Binding-site contacts:
Ligand atom O3 contacts residue LEU29 of chain 1.C at 4.1 Å.
Ligand atom O1 contacts residue TYR42 of chain 1.C at 4.2 Å.
Ligand atom C2 contacts residue TYR42 of chain 1.C at 3.9 Å (hydrophobic).
Ligand atom C6 contacts residue TYR42 of chain 1.C at 4.5 Å (hydrophobic).
Ligand atom C4 contacts residue MSE44 of chain 1.C at 4.2 Å.
Ligand atom O5 contacts residue TYR42 of chain 1.C at 3.2 Å (h-bond).
Ligand atom C4 contacts residue SER2 of chain 1.C at 3.5 Å.
Ligand atom C1 contacts residue TYR42 of chain 1.C at 3.3 Å (hydrophobic).
Ligand atom C6 contacts residue MSE44 of chain 1.C at 3.7 Å.
Ligand atom O3 contacts residue SER2 of chain 1.C at 3.0 Å.
Ligand atom O4 contacts residue SER2 of chain 1.C at 2.6 Å (h-bond).
Ligand atom O3 contacts residue GLY1 of chain 1.C at 3.9 Å.
Ligand atom C3 contacts residue SER2 of chain 1.C at 3.9 Å.
Ligand atom O4 contacts residue MSE44 of chain 1.C at 4.0 Å.
Ligand atom O6 contacts residue TYR42 of chain 1.C at 3.4 Å (h-bond).

This small molecule binds to this protein.
Small molecule (SMILES): OC[C@H]1O[C@H](O[C@H]2O[C@H](CO)[C@@H](O)[C@H](O)[C@H]2O)[C@H](O)[C@@H](O)[C@@H]1O

Sequence of chain 1.C:
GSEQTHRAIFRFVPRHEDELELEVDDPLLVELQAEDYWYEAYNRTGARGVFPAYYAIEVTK